Sequence of chain 3.B:
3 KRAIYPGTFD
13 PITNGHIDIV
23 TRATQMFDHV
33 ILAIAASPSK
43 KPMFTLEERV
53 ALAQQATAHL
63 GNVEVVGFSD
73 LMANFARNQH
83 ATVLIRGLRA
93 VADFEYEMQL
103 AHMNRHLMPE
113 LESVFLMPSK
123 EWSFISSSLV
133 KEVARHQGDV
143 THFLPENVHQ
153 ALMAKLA

Sequence of chain 2.B:
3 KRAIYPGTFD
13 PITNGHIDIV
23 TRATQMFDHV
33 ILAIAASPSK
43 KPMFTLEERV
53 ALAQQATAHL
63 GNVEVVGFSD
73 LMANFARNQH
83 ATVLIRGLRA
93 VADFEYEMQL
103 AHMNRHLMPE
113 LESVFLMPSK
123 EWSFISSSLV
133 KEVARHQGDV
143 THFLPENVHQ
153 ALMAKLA

The small molecule below binds the protein below.
Small molecule (SMILES): C=Cc1cncn1[C@@H]1c2ccccc2C(=O)OC1(C)C

Binding-site contacts:
Ligand atom C20 contacts residue ALA37 of chain 2.B at 4.1 Å (hydrophobic).
Ligand atom C12 contacts residue MET74 of chain 2.B at 4.2 Å (hydrophobic).
Ligand atom C7 contacts residue MET74 of chain 2.B at 3.6 Å (hydrophobic).
Ligand atom N16 contacts residue MET74 of chain 2.B at 3.5 Å.
Ligand atom C17 contacts residue PRO8 of chain 2.B at 4.0 Å (hydrophobic).
Ligand atom C18 contacts residue LEU102 of chain 2.B at 4.1 Å (hydrophobic).
Ligand atom C18 contacts residue MET74 of chain 2.B at 4.3 Å (hydrophobic).
Ligand atom C19 contacts residue ARG88 of chain 2.B at 4.0 Å.
Ligand atom O8 contacts residue ASP72 of chain 2.B at 3.9 Å.
Ligand atom C2 contacts residue LEU131 of chain 3.B at 4.1 Å (hydrophobic).
Ligand atom C15 contacts residue ASN106 of chain 2.B at 3.9 Å.
Ligand atom C4 contacts residue TYR98 of chain 2.B at 3.8 Å (hydrophobic).
Ligand atom C15 contacts residue LEU102 of chain 2.B at 4.1 Å (hydrophobic).
Ligand atom C3 contacts residue VAL135 of chain 3.B at 3.8 Å (hydrophobic).
Ligand atom C20 contacts residue GLY9 of chain 2.B at 4.3 Å.
Ligand atom C12 contacts residue PHE70 of chain 2.B at 3.5 Å (hydrophobic).
Ligand atom N14 contacts residue MET74 of chain 2.B at 4.2 Å.
Ligand atom C19 contacts residue SO41 of chain 2.L at 3.7 Å.
Ligand atom C17 contacts residue LEU102 of chain 2.B at 3.8 Å (hydrophobic).
Ligand atom C1 contacts residue GLU134 of chain 3.B at 3.6 Å.
Ligand atom N16 contacts residue LEU102 of chain 2.B at 3.8 Å.
Ligand atom C1 contacts residue LEU102 of chain 2.B at 3.8 Å (hydrophobic).
Ligand atom C20 contacts residue SO41 of chain 2.L at 3.0 Å.
Ligand atom N16 contacts residue ASN106 of chain 2.B at 3.1 Å (h-bond).
Ligand atom C17 contacts residue MET74 of chain 2.B at 3.8 Å (hydrophobic).
Ligand atom C17 contacts residue ASN106 of chain 2.B at 4.2 Å.
Ligand atom C4 contacts residue GLU134 of chain 3.B at 4.1 Å.
Ligand atom C12 contacts residue ALA37 of chain 2.B at 3.8 Å (hydrophobic).
Ligand atom C3 contacts residue GLU134 of chain 3.B at 4.0 Å.
Ligand atom C2 contacts residue GLU134 of chain 3.B at 3.5 Å.
Ligand atom O8 contacts residue LEU73 of chain 2.B at 4.3 Å.
Ligand atom O8 contacts residue MET74 of chain 2.B at 3.3 Å (h-bond).
Ligand atom O11 contacts residue LEU73 of chain 2.B at 3.3 Å.
Ligand atom O11 contacts residue MET74 of chain 2.B at 2.9 Å (h-bond).
Ligand atom C1 contacts residue LEU131 of chain 3.B at 4.0 Å (hydrophobic).
Ligand atom C4 contacts residue LEU102 of chain 2.B at 3.9 Å (hydrophobic).
Ligand atom C13 contacts residue HIS138 of chain 3.B at 3.7 Å.
Ligand atom C15 contacts residue MET74 of chain 2.B at 3.5 Å (hydrophobic).
Ligand atom C1 contacts residue TYR98 of chain 2.B at 3.8 Å (hydrophobic).
Ligand atom C2 contacts residue VAL135 of chain 3.B at 3.8 Å (hydrophobic).